Sequence of chain 1.C:
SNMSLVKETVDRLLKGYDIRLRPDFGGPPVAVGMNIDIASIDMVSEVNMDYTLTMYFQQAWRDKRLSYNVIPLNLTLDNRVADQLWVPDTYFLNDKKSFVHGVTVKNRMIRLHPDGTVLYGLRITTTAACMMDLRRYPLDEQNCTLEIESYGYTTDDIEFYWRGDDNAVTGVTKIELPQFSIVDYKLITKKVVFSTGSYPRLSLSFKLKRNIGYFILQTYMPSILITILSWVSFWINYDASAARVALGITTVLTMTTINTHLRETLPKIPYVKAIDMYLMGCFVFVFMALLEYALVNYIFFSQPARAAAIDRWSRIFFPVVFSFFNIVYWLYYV

This small molecule binds to this protein.
Small molecule (SMILES): CC(=O)N[C@@H]1[C@@H](O)[C@H](O)[C@@H](CO)O[C@H]1O

Binding-site contacts:
Ligand atom C5 contacts residue ASN80 of chain 1.C at 3.7 Å.
Ligand atom C3 contacts residue ASN80 of chain 1.C at 3.8 Å.
Ligand atom N2 contacts residue ASN80 of chain 1.C at 2.9 Å (h-bond).
Ligand atom O6 contacts residue HIS119 of chain 1.C at 4.3 Å.
Ligand atom C7 contacts residue ASN80 of chain 1.C at 4.0 Å.
Ligand atom C8 contacts residue ASN80 of chain 1.C at 4.4 Å.
Ligand atom O5 contacts residue HIS119 of chain 1.C at 3.8 Å.
Ligand atom C4 contacts residue ASN80 of chain 1.C at 4.2 Å.
Ligand atom C8 contacts residue PRO78 of chain 1.C at 3.4 Å (hydrophobic).
Ligand atom C1 contacts residue ASN80 of chain 1.C at 1.4 Å.
Ligand atom C8 contacts residue LEU79 of chain 1.C at 4.1 Å (hydrophobic).
Ligand atom C2 contacts residue ASN80 of chain 1.C at 2.5 Å.
Ligand atom O5 contacts residue ASN80 of chain 1.C at 2.4 Å (h-bond).
Ligand atom C1 contacts residue HIS119 of chain 1.C at 4.2 Å.